Binding-site contacts:
Ligand atom O5 contacts residue ASN12 of chain 49.F at 2.7 Å (h-bond).
Ligand atom C7 contacts residue ASN12 of chain 49.F at 3.9 Å.
Ligand atom C1 contacts residue ASN12 of chain 49.F at 2.1 Å.
Ligand atom C2 contacts residue ASN12 of chain 49.F at 3.2 Å.
Ligand atom N2 contacts residue ASN12 of chain 49.F at 3.8 Å.
Ligand atom O7 contacts residue ASN12 of chain 49.F at 3.7 Å.
Ligand atom C5 contacts residue ASN12 of chain 49.F at 4.1 Å.

The protein below binds the small molecule below.
Small molecule (SMILES): CC(=O)N[C@H]1[C@H](O[C@H]2[C@H](O)[C@@H](NC(C)=O)CO[C@@H]2CO)O[C@H](CO)[C@@H](O)[C@@H]1O

Sequence of chain 49.F:
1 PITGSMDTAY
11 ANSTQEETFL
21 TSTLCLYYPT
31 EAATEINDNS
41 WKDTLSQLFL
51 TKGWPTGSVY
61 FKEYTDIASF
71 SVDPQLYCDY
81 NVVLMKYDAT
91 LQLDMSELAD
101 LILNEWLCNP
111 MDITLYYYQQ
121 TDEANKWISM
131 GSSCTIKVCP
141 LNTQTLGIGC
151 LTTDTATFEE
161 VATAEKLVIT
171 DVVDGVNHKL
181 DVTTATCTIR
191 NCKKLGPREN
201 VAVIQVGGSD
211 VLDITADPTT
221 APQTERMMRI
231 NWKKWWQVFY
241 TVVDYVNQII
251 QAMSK